Sequence of chain 1.C:
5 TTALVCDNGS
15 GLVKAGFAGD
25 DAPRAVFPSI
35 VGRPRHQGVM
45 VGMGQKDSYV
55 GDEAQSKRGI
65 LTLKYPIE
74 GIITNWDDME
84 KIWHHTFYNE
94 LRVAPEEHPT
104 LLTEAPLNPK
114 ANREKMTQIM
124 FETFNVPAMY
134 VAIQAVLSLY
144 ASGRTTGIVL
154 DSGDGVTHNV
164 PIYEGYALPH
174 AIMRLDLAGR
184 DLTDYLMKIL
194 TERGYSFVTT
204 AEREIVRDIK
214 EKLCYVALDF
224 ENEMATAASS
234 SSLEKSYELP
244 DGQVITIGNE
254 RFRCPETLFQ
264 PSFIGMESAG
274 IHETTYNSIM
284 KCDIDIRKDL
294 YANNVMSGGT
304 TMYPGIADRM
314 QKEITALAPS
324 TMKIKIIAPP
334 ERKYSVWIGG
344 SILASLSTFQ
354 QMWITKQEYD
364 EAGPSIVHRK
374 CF

Sequence of chain 1.E:
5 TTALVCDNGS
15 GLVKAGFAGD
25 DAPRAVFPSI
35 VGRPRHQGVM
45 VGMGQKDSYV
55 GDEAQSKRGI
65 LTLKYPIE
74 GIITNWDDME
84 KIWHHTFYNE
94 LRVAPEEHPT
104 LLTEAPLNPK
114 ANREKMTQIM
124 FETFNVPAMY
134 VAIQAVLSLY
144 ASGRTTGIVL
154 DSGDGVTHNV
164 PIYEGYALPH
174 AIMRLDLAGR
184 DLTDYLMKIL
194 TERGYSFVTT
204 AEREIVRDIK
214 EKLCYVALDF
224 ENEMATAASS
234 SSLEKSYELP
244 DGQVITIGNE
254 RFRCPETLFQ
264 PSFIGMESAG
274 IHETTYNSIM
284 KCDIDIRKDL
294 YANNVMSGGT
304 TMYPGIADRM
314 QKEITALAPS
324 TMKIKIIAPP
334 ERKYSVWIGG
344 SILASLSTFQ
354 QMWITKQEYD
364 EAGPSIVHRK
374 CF

This protein binds this small molecule.
Small molecule (SMILES): C/C1=C\CC[C@H](C)OC(=O)C[C@H](c2ccc(O)cc2)NC(=O)[C@@H](Cc2c[nH]c3ccccc23)N(C)C(=O)[C@H](CCCCN)NC(=O)[C@@H](C)C1

Sequence of chain 1.D:
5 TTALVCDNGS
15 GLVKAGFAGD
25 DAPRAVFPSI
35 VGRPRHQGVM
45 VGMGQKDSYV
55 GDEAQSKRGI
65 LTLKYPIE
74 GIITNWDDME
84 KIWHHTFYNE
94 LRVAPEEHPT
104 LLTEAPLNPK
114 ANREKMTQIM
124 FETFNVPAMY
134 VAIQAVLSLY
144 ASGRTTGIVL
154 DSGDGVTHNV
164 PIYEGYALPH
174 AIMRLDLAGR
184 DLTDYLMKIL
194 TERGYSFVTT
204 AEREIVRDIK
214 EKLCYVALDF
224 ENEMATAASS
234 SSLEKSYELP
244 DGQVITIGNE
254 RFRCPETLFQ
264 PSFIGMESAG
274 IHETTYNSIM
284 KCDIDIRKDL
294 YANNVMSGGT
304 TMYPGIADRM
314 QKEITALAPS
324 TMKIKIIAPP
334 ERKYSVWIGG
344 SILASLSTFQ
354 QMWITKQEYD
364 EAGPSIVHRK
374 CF

Binding-site contacts:
Ligand atom C11 contacts residue PHE200 of chain 1.C at 3.8 Å (hydrophobic).
Ligand atom C13 contacts residue GLU205 of chain 1.C at 3.8 Å.
Ligand atom C12 contacts residue GLU205 of chain 1.C at 3.8 Å.
Ligand atom N15 contacts residue SER199 of chain 1.C at 3.0 Å (h-bond).
Ligand atom N21 contacts residue ASP179 of chain 1.D at 2.8 Å (salt-bridge).
Ligand atom C07 contacts residue TYR198 of chain 1.C at 3.5 Å (hydrophobic).
Ligand atom C18 contacts residue SER199 of chain 1.C at 3.7 Å.
Ligand atom C19 contacts residue ASP179 of chain 1.D at 3.5 Å.
Ligand atom O48 contacts residue GLY197 of chain 1.C at 3.7 Å.
Ligand atom C33 contacts residue LEU110 of chain 1.D at 3.7 Å (hydrophobic).
Ligand atom C01 contacts residue VAL247 of chain 1.C at 3.6 Å (hydrophobic).
Ligand atom C30 contacts residue SER199 of chain 1.C at 3.5 Å.
Ligand atom O43 contacts residue ALA114 of chain 1.D at 3.6 Å.
Ligand atom C25 contacts residue GLY197 of chain 1.C at 3.5 Å.
Ligand atom N21 contacts residue VAL201 of chain 1.C at 3.8 Å.
Ligand atom C01 contacts residue GLN246 of chain 1.C at 3.7 Å.
Ligand atom C10 contacts residue PHE200 of chain 1.C at 3.4 Å (hydrophobic).
Ligand atom C35 contacts residue ARG177 of chain 1.D at 3.6 Å.
Ligand atom C31 contacts residue ILE75 of chain 1.D at 3.5 Å (hydrophobic).
Ligand atom O48 contacts residue SER199 of chain 1.C at 2.9 Å (h-bond).
Ligand atom C32 contacts residue ILE75 of chain 1.D at 3.4 Å (hydrophobic).
Ligand atom C14 contacts residue SER199 of chain 1.C at 3.8 Å.
Ligand atom C38 contacts residue GLY197 of chain 1.C at 3.7 Å.
Ligand atom N37 contacts residue GLY197 of chain 1.C at 2.8 Å (h-bond).
Ligand atom C41 contacts residue ILE75 of chain 1.D at 3.8 Å (hydrophobic).
Ligand atom C12 contacts residue SER199 of chain 1.C at 3.3 Å.
Ligand atom C35 contacts residue SER199 of chain 1.C at 3.5 Å.
Ligand atom C45 contacts residue ARG196 of chain 1.C at 3.6 Å.
Ligand atom C10 contacts residue LEU242 of chain 1.C at 3.5 Å (hydrophobic).
Ligand atom C13 contacts residue ILE287 of chain 1.E at 3.6 Å (hydrophobic).
Ligand atom C34 contacts residue LEU110 of chain 1.D at 3.3 Å (hydrophobic).
Ligand atom C02 contacts residue GLN246 of chain 1.C at 3.6 Å.
Ligand atom N29 contacts residue ASP179 of chain 1.D at 3.2 Å (salt-bridge).
Ligand atom C11 contacts residue SER199 of chain 1.C at 3.2 Å.
Ligand atom C27 contacts residue ILE75 of chain 1.D at 3.7 Å (hydrophobic).
Ligand atom C20 contacts residue ASP179 of chain 1.D at 3.6 Å.
Ligand atom C10 contacts residue ILE248 of chain 1.C at 3.8 Å (hydrophobic).
Ligand atom C01 contacts residue ILE248 of chain 1.C at 3.6 Å (hydrophobic).
Ligand atom C31 contacts residue SER199 of chain 1.C at 3.7 Å.
Ligand atom C36 contacts residue GLY197 of chain 1.C at 3.6 Å.